Sequence of chain 1.C:
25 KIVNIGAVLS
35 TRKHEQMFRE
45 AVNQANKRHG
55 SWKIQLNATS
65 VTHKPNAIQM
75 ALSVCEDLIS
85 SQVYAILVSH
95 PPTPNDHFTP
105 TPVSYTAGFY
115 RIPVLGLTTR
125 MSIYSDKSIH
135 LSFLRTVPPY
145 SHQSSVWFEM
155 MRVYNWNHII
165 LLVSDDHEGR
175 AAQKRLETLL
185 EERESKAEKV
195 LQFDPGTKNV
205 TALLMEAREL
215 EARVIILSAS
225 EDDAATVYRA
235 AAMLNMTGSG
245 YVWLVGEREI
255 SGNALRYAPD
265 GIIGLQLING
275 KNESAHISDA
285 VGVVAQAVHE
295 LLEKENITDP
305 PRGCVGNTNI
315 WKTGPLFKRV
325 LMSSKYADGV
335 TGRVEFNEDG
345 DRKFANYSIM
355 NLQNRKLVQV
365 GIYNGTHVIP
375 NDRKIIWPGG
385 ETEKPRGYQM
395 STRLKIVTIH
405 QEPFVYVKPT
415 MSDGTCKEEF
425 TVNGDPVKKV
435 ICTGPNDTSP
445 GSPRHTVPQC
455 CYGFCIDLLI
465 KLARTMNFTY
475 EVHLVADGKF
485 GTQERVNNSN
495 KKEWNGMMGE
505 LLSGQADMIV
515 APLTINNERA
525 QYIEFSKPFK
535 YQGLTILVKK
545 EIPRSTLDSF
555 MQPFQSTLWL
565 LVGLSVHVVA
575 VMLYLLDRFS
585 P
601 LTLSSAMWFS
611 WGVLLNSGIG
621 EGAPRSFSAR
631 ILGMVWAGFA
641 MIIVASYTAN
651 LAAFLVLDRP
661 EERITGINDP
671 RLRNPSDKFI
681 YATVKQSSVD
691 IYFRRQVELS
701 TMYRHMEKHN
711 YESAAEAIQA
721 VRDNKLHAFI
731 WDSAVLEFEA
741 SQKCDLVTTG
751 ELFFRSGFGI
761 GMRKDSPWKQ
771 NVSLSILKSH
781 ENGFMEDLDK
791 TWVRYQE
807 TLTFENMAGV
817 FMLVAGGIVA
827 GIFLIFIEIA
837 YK

Binding-site contacts:
Ligand atom N2 contacts residue ASN276 of chain 1.C at 3.1 Å (h-bond).
Ligand atom O5 contacts residue ASN276 of chain 1.C at 2.4 Å (h-bond).
Ligand atom C4 contacts residue ASN276 of chain 1.C at 4.3 Å.
Ligand atom C8 contacts residue ASN276 of chain 1.C at 4.4 Å.
Ligand atom C2 contacts residue ASN276 of chain 1.C at 2.6 Å.
Ligand atom O5 contacts residue GLU277 of chain 1.C at 4.4 Å.
Ligand atom N2 contacts residue ALA279 of chain 1.C at 4.4 Å.
Ligand atom O5 contacts residue LYS275 of chain 1.C at 4.3 Å.
Ligand atom C5 contacts residue ASN276 of chain 1.C at 3.7 Å.
Ligand atom C3 contacts residue ASN276 of chain 1.C at 3.9 Å.
Ligand atom O3 contacts residue SER278 of chain 1.C at 4.3 Å.
Ligand atom C1 contacts residue ASN276 of chain 1.C at 1.5 Å.
Ligand atom O7 contacts residue ASN276 of chain 1.C at 2.9 Å (h-bond).
Ligand atom O7 contacts residue ASN273 of chain 1.C at 3.9 Å.
Ligand atom C7 contacts residue ASN276 of chain 1.C at 3.2 Å.

A small-molecule ligand and the protein it binds are described below.
Small molecule (SMILES): CC(=O)N[C@@H]1[C@@H](O)[C@H](O)[C@@H](CO)O[C@H]1O